Sequence of chain 1.A:
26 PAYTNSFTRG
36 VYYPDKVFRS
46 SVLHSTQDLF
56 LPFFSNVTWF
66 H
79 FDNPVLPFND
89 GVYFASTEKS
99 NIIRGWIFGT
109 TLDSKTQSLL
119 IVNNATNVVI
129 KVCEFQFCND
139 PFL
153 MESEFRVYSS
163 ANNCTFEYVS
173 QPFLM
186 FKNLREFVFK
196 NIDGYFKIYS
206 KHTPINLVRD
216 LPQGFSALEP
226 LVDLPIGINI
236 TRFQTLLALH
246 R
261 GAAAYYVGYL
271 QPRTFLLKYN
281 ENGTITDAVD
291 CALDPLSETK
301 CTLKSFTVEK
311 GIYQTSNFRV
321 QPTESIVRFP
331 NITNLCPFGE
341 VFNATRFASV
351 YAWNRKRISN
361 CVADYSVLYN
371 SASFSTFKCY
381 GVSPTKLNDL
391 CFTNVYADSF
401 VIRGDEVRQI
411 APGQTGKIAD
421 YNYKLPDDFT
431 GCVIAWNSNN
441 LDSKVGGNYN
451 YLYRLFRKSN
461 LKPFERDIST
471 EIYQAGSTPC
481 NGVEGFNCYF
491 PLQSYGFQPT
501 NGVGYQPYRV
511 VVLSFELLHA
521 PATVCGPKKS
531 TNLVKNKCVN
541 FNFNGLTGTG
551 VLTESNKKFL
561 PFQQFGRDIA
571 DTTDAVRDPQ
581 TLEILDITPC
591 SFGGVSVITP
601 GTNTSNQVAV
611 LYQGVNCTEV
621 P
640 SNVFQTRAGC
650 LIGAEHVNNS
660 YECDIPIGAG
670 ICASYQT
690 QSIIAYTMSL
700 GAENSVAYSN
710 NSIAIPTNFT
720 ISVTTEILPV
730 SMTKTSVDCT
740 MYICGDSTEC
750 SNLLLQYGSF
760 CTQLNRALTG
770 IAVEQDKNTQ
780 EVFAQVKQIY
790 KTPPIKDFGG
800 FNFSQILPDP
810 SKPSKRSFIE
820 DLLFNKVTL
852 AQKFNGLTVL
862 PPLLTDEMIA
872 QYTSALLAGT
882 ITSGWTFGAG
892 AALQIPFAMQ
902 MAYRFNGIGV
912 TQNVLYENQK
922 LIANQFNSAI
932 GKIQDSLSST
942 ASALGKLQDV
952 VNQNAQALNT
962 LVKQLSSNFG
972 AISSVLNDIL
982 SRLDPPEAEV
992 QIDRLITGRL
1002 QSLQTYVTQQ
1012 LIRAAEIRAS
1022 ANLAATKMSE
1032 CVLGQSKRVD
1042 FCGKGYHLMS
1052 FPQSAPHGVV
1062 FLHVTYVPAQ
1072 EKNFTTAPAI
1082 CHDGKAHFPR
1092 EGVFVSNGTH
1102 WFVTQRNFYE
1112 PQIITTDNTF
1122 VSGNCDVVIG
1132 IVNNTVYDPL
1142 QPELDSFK

Binding-site contacts:
Ligand atom C4 contacts residue ASN165 of chain 1.A at 4.2 Å.
Ligand atom C6 contacts residue ASN164 of chain 1.A at 3.6 Å.
Ligand atom O6 contacts residue SER162 of chain 1.A at 4.2 Å.
Ligand atom O4 contacts residue GLU132 of chain 1.A at 4.2 Å.
Ligand atom C4 contacts residue GLU132 of chain 1.A at 4.3 Å.
Ligand atom C5 contacts residue GLU132 of chain 1.A at 3.6 Å.
Ligand atom C3 contacts residue ASN165 of chain 1.A at 3.7 Å.
Ligand atom C8 contacts residue ASN165 of chain 1.A at 4.4 Å.
Ligand atom C1 contacts residue ASN165 of chain 1.A at 1.4 Å.
Ligand atom O6 contacts residue GLU132 of chain 1.A at 4.4 Å.
Ligand atom O5 contacts residue GLU132 of chain 1.A at 4.5 Å.
Ligand atom C2 contacts residue ASN165 of chain 1.A at 2.4 Å.
Ligand atom C5 contacts residue ASN164 of chain 1.A at 3.9 Å.
Ligand atom C7 contacts residue ASN165 of chain 1.A at 3.3 Å.
Ligand atom C6 contacts residue GLU132 of chain 1.A at 4.2 Å.
Ligand atom C5 contacts residue ASN165 of chain 1.A at 3.7 Å.
Ligand atom N2 contacts residue ASN165 of chain 1.A at 2.9 Å (h-bond).
Ligand atom O5 contacts residue ASN164 of chain 1.A at 3.5 Å (h-bond).
Ligand atom O5 contacts residue ASN165 of chain 1.A at 2.4 Å (h-bond).
Ligand atom C1 contacts residue ASN164 of chain 1.A at 4.2 Å.
Ligand atom O7 contacts residue ASN165 of chain 1.A at 3.3 Å (h-bond).

This protein binds this small molecule.
Small molecule (SMILES): CC(=O)N[C@@H]1[C@@H](O)[C@H](O)[C@@H](CO)O[C@H]1O